Sequence of chain 1.L:
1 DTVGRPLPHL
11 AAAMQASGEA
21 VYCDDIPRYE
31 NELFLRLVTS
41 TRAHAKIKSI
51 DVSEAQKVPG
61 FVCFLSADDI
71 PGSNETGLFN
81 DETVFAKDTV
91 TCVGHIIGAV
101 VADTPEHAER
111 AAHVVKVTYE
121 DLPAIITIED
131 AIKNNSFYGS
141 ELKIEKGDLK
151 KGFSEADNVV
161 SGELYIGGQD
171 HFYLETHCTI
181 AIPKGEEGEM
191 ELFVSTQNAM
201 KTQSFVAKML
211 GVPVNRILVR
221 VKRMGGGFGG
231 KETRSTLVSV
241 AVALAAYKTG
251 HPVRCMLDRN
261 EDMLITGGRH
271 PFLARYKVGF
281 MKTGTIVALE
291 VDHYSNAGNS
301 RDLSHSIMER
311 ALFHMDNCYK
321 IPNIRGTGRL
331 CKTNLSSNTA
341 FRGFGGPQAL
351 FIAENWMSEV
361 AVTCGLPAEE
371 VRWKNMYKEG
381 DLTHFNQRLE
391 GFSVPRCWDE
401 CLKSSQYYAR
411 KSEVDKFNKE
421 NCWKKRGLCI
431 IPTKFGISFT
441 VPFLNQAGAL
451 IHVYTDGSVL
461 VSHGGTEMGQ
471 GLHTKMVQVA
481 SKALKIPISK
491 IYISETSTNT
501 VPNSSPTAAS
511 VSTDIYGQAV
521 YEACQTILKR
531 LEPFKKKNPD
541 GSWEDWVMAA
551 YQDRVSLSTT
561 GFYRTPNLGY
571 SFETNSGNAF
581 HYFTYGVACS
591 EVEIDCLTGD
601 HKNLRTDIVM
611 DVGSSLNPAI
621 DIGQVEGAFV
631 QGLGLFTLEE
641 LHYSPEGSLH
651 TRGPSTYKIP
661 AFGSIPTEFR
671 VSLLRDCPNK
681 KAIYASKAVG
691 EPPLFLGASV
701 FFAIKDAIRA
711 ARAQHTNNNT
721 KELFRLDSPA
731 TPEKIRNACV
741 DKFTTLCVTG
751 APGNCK

Binding-site contacts:
Ligand atom C8 contacts residue GLU232 of chain 1.L at 3.9 Å.
Ligand atom O6 contacts residue ARG310 of chain 1.L at 2.9 Å (salt-bridge).
Ligand atom C8 contacts residue ALA509 of chain 1.L at 3.5 Å (hydrophobic).
Ligand atom N7 contacts residue MOM1 of chain 1.IA at 3.7 Å.
Ligand atom C8 contacts residue PHE344 of chain 1.L at 3.4 Å (hydrophobic).
Ligand atom C6 contacts residue ARG310 of chain 1.L at 4.0 Å.
Ligand atom C4 contacts residue GLU232 of chain 1.L at 3.6 Å.
Ligand atom O2 contacts residue SER306 of chain 1.L at 3.6 Å.
Ligand atom C2 contacts residue PHE439 of chain 1.L at 3.7 Å (hydrophobic).
Ligand atom C6 contacts residue PHE344 of chain 1.L at 3.3 Å (hydrophobic).
Ligand atom N9 contacts residue ALA509 of chain 1.L at 4.1 Å.
Ligand atom N3 contacts residue PHE344 of chain 1.L at 3.1 Å.
Ligand atom N9 contacts residue GLU232 of chain 1.L at 2.9 Å (salt-bridge).
Ligand atom C6 contacts residue THR440 of chain 1.L at 3.5 Å.
Ligand atom N9 contacts residue MOM1 of chain 1.IA at 3.3 Å (h-bond).
Ligand atom N1 contacts residue PHE344 of chain 1.L at 3.5 Å.
Ligand atom C2 contacts residue PHE344 of chain 1.L at 3.4 Å (hydrophobic).
Ligand atom C5 contacts residue PHE439 of chain 1.L at 4.1 Å (hydrophobic).
Ligand atom C5 contacts residue PHE344 of chain 1.L at 3.3 Å (hydrophobic).
Ligand atom N9 contacts residue ALA508 of chain 1.L at 4.1 Å.
Ligand atom C5 contacts residue ALA509 of chain 1.L at 4.0 Å (hydrophobic).
Ligand atom O6 contacts residue THR440 of chain 1.L at 2.8 Å (h-bond).
Ligand atom C8 contacts residue GLU691 of chain 1.L at 3.9 Å.
Ligand atom O6 contacts residue PHE344 of chain 1.L at 3.8 Å.
Ligand atom C4 contacts residue PHE344 of chain 1.L at 3.2 Å (hydrophobic).
Ligand atom C6 contacts residue PHE439 of chain 1.L at 3.8 Å (hydrophobic).
Ligand atom N7 contacts residue PHE344 of chain 1.L at 3.4 Å.
Ligand atom O2 contacts residue LEU444 of chain 1.L at 3.5 Å.
Ligand atom N1 contacts residue THR440 of chain 1.L at 3.5 Å (h-bond).
Ligand atom N9 contacts residue PHE344 of chain 1.L at 3.3 Å.
Ligand atom N3 contacts residue GLU232 of chain 1.L at 3.2 Å (salt-bridge).
Ligand atom C8 contacts residue MOM1 of chain 1.IA at 2.6 Å.
Ligand atom O6 contacts residue SER438 of chain 1.L at 3.8 Å.
Ligand atom N1 contacts residue PHE439 of chain 1.L at 3.8 Å.
Ligand atom O2 contacts residue PHE344 of chain 1.L at 4.0 Å.
Ligand atom O2 contacts residue LEU303 of chain 1.L at 4.1 Å.
Ligand atom N3 contacts residue PHE439 of chain 1.L at 3.8 Å.
Ligand atom C4 contacts residue PHE439 of chain 1.L at 4.0 Å (hydrophobic).
Ligand atom O6 contacts residue PHE439 of chain 1.L at 3.4 Å.
Ligand atom N7 contacts residue ALA509 of chain 1.L at 3.5 Å.

The small molecule below binds the protein below.
Small molecule (SMILES): O=c1[nH]c(=O)c2nc[nH]c2[nH]1